Sequence of chain 1.B:
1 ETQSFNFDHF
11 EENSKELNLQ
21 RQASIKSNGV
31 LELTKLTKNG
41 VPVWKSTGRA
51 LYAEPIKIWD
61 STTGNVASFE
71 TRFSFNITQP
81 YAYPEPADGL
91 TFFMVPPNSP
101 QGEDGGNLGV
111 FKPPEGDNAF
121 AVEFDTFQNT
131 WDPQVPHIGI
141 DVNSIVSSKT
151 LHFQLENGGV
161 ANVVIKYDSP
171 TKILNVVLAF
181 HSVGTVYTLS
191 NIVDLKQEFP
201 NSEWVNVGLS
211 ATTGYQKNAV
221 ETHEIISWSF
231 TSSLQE

Binding-site contacts:
Ligand atom C2 contacts residue PHE127 of chain 1.B at 4.4 Å (hydrophobic).
Ligand atom C5 contacts residue TYR215 of chain 1.B at 4.4 Å (hydrophobic).
Ligand atom O3 contacts residue GLY106 of chain 1.B at 3.1 Å (h-bond).
Ligand atom C6 contacts residue GLN216 of chain 1.B at 4.3 Å.
Ligand atom O3 contacts residue ASP88 of chain 1.B at 2.5 Å (salt-bridge).
Ligand atom C3 contacts residue ASN129 of chain 1.B at 3.6 Å.
Ligand atom O3 contacts residue ASN129 of chain 1.B at 3.2 Å (h-bond).
Ligand atom C1 contacts residue TYR215 of chain 1.B at 4.1 Å (hydrophobic).
Ligand atom O4 contacts residue ALA87 of chain 1.B at 4.2 Å.
Ligand atom C6 contacts residue TYR215 of chain 1.B at 3.9 Å (hydrophobic).
Ligand atom C6 contacts residue GLY214 of chain 1.B at 4.4 Å.
Ligand atom O4 contacts residue TYR215 of chain 1.B at 3.0 Å (h-bond).
Ligand atom C4 contacts residue ALA87 of chain 1.B at 4.1 Å (hydrophobic).
Ligand atom C6 contacts residue PHE127 of chain 1.B at 4.3 Å (hydrophobic).
Ligand atom C3 contacts residue ASP88 of chain 1.B at 3.6 Å.
Ligand atom C3 contacts residue PHE127 of chain 1.B at 3.2 Å (hydrophobic).
Ligand atom C7 contacts residue PHE127 of chain 1.B at 4.5 Å (hydrophobic).
Ligand atom C1 contacts residue PHE127 of chain 1.B at 4.4 Å (hydrophobic).
Ligand atom O3 contacts residue GLY105 of chain 1.B at 4.1 Å.
Ligand atom C5 contacts residue PHE127 of chain 1.B at 3.4 Å (hydrophobic).
Ligand atom O6 contacts residue PHE127 of chain 1.B at 4.3 Å.
Ligand atom O6 contacts residue ALA219 of chain 1.B at 4.0 Å.
Ligand atom O2 contacts residue TYR215 of chain 1.B at 3.9 Å.
Ligand atom O3 contacts residue PHE127 of chain 1.B at 3.8 Å.
Ligand atom O5 contacts residue TYR215 of chain 1.B at 3.7 Å.
Ligand atom C2 contacts residue ASN129 of chain 1.B at 4.3 Å.
Ligand atom O5 contacts residue PHE127 of chain 1.B at 4.4 Å.
Ligand atom C2 contacts residue TYR215 of chain 1.B at 3.6 Å (hydrophobic).
Ligand atom O6 contacts residue GLN216 of chain 1.B at 3.3 Å (h-bond).
Ligand atom C4 contacts residue ASP88 of chain 1.B at 3.5 Å.
Ligand atom C4 contacts residue PHE127 of chain 1.B at 3.3 Å (hydrophobic).
Ligand atom C6 contacts residue ALA87 of chain 1.B at 4.4 Å (hydrophobic).
Ligand atom C6 contacts residue ALA219 of chain 1.B at 3.9 Å (hydrophobic).
Ligand atom C4 contacts residue TYR215 of chain 1.B at 4.2 Å (hydrophobic).
Ligand atom O1 contacts residue PHE127 of chain 1.B at 3.8 Å.
Ligand atom O4 contacts residue ASP88 of chain 1.B at 2.9 Å (salt-bridge).
Ligand atom O4 contacts residue GLY214 of chain 1.B at 3.4 Å.
Ligand atom O2 contacts residue ASN129 of chain 1.B at 3.7 Å.

This protein binds this small molecule.
Small molecule (SMILES): CO[C@H]1O[C@H](CO)[C@H](O)[C@H](O)[C@H]1O